Sequence of chain 1.D:
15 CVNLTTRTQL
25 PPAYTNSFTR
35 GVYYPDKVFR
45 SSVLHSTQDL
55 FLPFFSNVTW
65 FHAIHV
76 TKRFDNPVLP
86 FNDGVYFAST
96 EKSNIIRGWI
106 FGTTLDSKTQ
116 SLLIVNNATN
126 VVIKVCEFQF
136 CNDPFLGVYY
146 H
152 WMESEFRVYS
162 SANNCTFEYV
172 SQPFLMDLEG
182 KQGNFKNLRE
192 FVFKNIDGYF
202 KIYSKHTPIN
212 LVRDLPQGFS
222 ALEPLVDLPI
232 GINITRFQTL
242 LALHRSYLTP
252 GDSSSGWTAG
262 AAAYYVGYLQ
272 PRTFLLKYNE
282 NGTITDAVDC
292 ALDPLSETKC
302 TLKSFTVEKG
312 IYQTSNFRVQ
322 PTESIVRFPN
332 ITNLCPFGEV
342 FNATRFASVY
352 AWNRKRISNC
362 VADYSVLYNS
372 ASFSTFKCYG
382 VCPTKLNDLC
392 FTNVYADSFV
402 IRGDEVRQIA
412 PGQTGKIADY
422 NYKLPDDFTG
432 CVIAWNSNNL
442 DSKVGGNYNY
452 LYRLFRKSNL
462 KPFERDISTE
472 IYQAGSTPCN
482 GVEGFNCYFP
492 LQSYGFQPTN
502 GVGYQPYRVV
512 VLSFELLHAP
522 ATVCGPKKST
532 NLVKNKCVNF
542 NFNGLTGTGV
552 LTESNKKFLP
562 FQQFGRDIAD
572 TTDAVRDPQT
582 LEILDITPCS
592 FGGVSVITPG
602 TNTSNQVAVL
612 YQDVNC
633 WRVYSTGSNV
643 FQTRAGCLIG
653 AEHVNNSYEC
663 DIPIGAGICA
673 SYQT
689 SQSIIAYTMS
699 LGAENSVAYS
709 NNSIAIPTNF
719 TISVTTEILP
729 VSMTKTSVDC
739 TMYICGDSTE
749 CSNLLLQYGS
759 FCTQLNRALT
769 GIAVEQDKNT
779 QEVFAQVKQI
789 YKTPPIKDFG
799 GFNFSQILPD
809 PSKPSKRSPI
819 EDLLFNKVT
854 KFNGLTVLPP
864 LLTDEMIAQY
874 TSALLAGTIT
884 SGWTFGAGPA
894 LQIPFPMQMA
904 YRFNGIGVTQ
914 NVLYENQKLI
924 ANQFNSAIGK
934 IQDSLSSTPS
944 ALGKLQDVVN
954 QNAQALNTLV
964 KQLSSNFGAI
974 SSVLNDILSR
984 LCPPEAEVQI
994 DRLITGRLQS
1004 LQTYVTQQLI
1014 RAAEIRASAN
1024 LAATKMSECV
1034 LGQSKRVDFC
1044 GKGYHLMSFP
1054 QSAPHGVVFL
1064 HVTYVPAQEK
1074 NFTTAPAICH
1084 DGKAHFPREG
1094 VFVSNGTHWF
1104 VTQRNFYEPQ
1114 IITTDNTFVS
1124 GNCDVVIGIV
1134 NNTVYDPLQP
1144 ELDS

The protein below binds the small molecule below.
Small molecule (SMILES): CC(=O)N[C@@H]1[C@@H](O)[C@H](O)[C@@H](CO)O[C@H]1O

Binding-site contacts:
Ligand atom C2 contacts residue GLU281 of chain 1.D at 4.0 Å.
Ligand atom C4 contacts residue ASN282 of chain 1.D at 4.4 Å.
Ligand atom C3 contacts residue ASN282 of chain 1.D at 3.9 Å.
Ligand atom N2 contacts residue GLU281 of chain 1.D at 3.1 Å (salt-bridge).
Ligand atom C7 contacts residue ASN282 of chain 1.D at 3.5 Å.
Ligand atom O5 contacts residue ASN282 of chain 1.D at 2.5 Å (h-bond).
Ligand atom C5 contacts residue ASN282 of chain 1.D at 3.8 Å.
Ligand atom C8 contacts residue ASN280 of chain 1.D at 3.3 Å.
Ligand atom O7 contacts residue ASN282 of chain 1.D at 3.8 Å.
Ligand atom C2 contacts residue ASN282 of chain 1.D at 2.5 Å.
Ligand atom C8 contacts residue GLU281 of chain 1.D at 3.5 Å.
Ligand atom C1 contacts residue ASN282 of chain 1.D at 1.5 Å.
Ligand atom O7 contacts residue ASN280 of chain 1.D at 4.2 Å.
Ligand atom C1 contacts residue GLU281 of chain 1.D at 4.1 Å.
Ligand atom C7 contacts residue ASN280 of chain 1.D at 4.2 Å.
Ligand atom C3 contacts residue GLU281 of chain 1.D at 4.1 Å.
Ligand atom C7 contacts residue GLU281 of chain 1.D at 4.0 Å.
Ligand atom N2 contacts residue ASN282 of chain 1.D at 2.9 Å (h-bond).